A protein and the small-molecule ligand that binds it are described below.
Small molecule (SMILES): CC(=O)N[C@@H]1[C@@H](O)[C@H](O)[C@@H](CO)O[C@H]1O

Binding-site contacts:
Ligand atom O6 contacts residue ASN494 of chain 2.A at 3.1 Å (h-bond).
Ligand atom O5 contacts residue ASN494 of chain 2.A at 2.4 Å (h-bond).
Ligand atom C4 contacts residue THR537 of chain 2.A at 3.5 Å.
Ligand atom O6 contacts residue THR535 of chain 2.A at 4.3 Å.
Ligand atom C7 contacts residue ASN494 of chain 2.A at 3.2 Å.
Ligand atom C2 contacts residue THR537 of chain 2.A at 4.4 Å.
Ligand atom C3 contacts residue THR537 of chain 2.A at 4.4 Å.
Ligand atom C1 contacts residue ASN494 of chain 2.A at 1.4 Å.
Ligand atom O6 contacts residue THR537 of chain 2.A at 4.1 Å.
Ligand atom C3 contacts residue ASN494 of chain 2.A at 3.7 Å.
Ligand atom C6 contacts residue THR537 of chain 2.A at 3.3 Å.
Ligand atom C6 contacts residue ASN494 of chain 2.A at 3.9 Å.
Ligand atom C5 contacts residue ASN494 of chain 2.A at 3.7 Å.
Ligand atom C8 contacts residue ASN494 of chain 2.A at 4.3 Å.
Ligand atom O4 contacts residue THR537 of chain 2.A at 4.4 Å.
Ligand atom O7 contacts residue ASN494 of chain 2.A at 3.3 Å (h-bond).
Ligand atom C4 contacts residue ASN494 of chain 2.A at 4.2 Å.
Ligand atom C5 contacts residue THR537 of chain 2.A at 3.6 Å.
Ligand atom N2 contacts residue ASN494 of chain 2.A at 2.8 Å (h-bond).
Ligand atom C2 contacts residue ASN494 of chain 2.A at 2.5 Å.
Ligand atom O5 contacts residue THR537 of chain 2.A at 3.6 Å.
Ligand atom C6 contacts residue THR552 of chain 2.A at 4.2 Å.

Sequence of chain 2.A:
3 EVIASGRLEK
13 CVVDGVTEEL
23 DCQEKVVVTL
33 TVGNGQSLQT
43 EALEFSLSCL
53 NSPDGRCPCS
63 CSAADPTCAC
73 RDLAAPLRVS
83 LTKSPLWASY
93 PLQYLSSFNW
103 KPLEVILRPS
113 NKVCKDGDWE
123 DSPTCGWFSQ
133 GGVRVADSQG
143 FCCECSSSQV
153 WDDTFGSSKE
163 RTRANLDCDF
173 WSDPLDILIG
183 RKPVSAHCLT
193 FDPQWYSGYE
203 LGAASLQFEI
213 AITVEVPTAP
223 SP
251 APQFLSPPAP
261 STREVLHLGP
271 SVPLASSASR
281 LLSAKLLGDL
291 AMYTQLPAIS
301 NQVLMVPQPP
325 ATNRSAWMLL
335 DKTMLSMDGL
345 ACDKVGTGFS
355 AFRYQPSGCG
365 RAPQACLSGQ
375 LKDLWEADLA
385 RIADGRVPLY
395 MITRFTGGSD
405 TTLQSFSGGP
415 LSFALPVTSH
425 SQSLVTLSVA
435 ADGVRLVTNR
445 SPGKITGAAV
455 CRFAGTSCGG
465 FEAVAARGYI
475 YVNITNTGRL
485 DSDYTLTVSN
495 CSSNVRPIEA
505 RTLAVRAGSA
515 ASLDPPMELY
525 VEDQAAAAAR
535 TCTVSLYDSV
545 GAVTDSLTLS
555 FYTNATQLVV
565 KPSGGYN